The small molecule below binds the protein below.
Small molecule (SMILES): CC(=O)N[C@H]1[C@H](O[C@H]2[C@H](O)[C@@H](NC(C)=O)CO[C@@H]2CO)O[C@H](CO)[C@@H](O[C@@H]2O[C@H](CO[C@H]3O[C@H](CO)[C@@H](O)[C@H](O)[C@@H]3O)[C@@H](O)[C@H](O[C@H]3O[C@H](CO)[C@@H](O)[C@H](O)[C@@H]3O)[C@@H]2O)[C@@H]1O

Binding-site contacts:
Ligand atom O6 contacts residue TRP216 of chain 2.A at 4.1 Å.
Ligand atom O7 contacts residue PRO215 of chain 2.A at 3.2 Å.
Ligand atom C1 contacts residue LEU238 of chain 1.A at 4.4 Å (hydrophobic).
Ligand atom C2 contacts residue SER213 of chain 2.A at 3.6 Å.
Ligand atom O7 contacts residue ARG214 of chain 2.A at 4.1 Å.
Ligand atom C1 contacts residue ASN159 of chain 1.A at 1.4 Å.
Ligand atom C1 contacts residue SER213 of chain 2.A at 4.0 Å.
Ligand atom C5 contacts residue TRP216 of chain 2.A at 3.7 Å (hydrophobic).
Ligand atom O7 contacts residue ASN159 of chain 1.A at 4.0 Å.
Ligand atom C4 contacts residue ASN159 of chain 1.A at 4.3 Å.
Ligand atom C7 contacts residue SER213 of chain 2.A at 3.3 Å.
Ligand atom O3 contacts residue SER213 of chain 2.A at 4.2 Å.
Ligand atom O4 contacts residue TRP216 of chain 2.A at 4.4 Å.
Ligand atom N2 contacts residue SER213 of chain 2.A at 2.6 Å (h-bond).
Ligand atom C7 contacts residue TRP216 of chain 2.A at 4.0 Å (hydrophobic).
Ligand atom C6 contacts residue TRP216 of chain 2.A at 3.5 Å (hydrophobic).
Ligand atom C3 contacts residue SER213 of chain 2.A at 3.8 Å.
Ligand atom O3 contacts residue TRP216 of chain 2.A at 3.8 Å.
Ligand atom C5 contacts residue ASN159 of chain 1.A at 3.7 Å.
Ligand atom C7 contacts residue ASN159 of chain 1.A at 3.6 Å.
Ligand atom C3 contacts residue TRP216 of chain 2.A at 4.5 Å (hydrophobic).
Ligand atom O7 contacts residue LEU238 of chain 1.A at 4.4 Å.
Ligand atom O7 contacts residue TRP216 of chain 2.A at 3.1 Å (h-bond).
Ligand atom O5 contacts residue TRP216 of chain 2.A at 4.2 Å.
Ligand atom C1 contacts residue TRP216 of chain 2.A at 4.2 Å (hydrophobic).
Ligand atom C3 contacts residue ASN159 of chain 1.A at 3.8 Å.
Ligand atom C2 contacts residue ASN159 of chain 1.A at 2.5 Å.
Ligand atom O6 contacts residue THR161 of chain 1.A at 3.9 Å.
Ligand atom C2 contacts residue TRP216 of chain 2.A at 4.2 Å (hydrophobic).
Ligand atom O5 contacts residue ASN159 of chain 1.A at 2.4 Å (h-bond).
Ligand atom N2 contacts residue ASN159 of chain 1.A at 2.8 Å (h-bond).
Ligand atom C8 contacts residue PRO215 of chain 2.A at 4.5 Å (hydrophobic).
Ligand atom C8 contacts residue THR161 of chain 1.A at 3.9 Å.
Ligand atom C8 contacts residue ILE236 of chain 1.A at 4.2 Å (hydrophobic).
Ligand atom O5 contacts residue TRP216 of chain 2.A at 4.3 Å.
Ligand atom C7 contacts residue PRO215 of chain 2.A at 4.2 Å (hydrophobic).
Ligand atom C8 contacts residue SER213 of chain 2.A at 3.2 Å.
Ligand atom C5 contacts residue LEU238 of chain 1.A at 4.3 Å (hydrophobic).
Ligand atom C4 contacts residue TRP216 of chain 2.A at 4.2 Å (hydrophobic).

Sequence of chain 1.A:
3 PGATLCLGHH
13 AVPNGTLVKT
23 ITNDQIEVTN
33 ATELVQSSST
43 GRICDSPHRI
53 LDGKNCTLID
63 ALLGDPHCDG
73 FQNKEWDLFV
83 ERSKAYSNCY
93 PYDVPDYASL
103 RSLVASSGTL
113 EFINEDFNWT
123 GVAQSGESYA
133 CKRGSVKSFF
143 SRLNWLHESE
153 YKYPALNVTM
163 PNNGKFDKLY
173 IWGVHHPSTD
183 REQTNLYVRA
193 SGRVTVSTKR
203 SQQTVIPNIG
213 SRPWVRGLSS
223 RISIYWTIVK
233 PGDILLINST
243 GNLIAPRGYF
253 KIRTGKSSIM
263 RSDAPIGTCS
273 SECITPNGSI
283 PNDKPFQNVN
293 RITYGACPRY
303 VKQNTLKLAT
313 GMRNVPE

Sequence of chain 2.A:
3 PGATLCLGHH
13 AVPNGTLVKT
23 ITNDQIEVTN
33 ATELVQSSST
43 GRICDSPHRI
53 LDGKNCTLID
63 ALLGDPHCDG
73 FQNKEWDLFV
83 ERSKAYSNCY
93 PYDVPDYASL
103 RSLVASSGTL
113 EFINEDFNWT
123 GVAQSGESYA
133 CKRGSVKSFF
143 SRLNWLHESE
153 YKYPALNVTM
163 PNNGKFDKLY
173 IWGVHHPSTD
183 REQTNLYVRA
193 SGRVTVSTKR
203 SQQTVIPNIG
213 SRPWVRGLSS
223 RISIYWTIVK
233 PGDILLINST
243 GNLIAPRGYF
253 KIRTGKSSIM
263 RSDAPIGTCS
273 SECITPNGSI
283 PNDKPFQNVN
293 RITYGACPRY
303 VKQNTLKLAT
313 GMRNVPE